Sequence of chain 1.A:
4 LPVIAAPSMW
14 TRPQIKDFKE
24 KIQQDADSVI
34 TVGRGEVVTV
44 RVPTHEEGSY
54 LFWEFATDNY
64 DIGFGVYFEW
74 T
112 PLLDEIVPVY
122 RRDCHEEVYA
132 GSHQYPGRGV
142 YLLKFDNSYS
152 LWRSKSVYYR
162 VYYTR

Binding-site contacts:
Ligand atom C4 contacts residue ASP64 of chain 1.A at 4.1 Å.
Ligand atom O3 contacts residue LYS156 of chain 1.A at 3.9 Å.
Ligand atom O2 contacts residue LYS156 of chain 1.A at 2.8 Å (salt-bridge).
Ligand atom O2 contacts residue TYR150 of chain 1.A at 3.4 Å.
Ligand atom O2 contacts residue SER151 of chain 1.A at 3.6 Å.
Ligand atom O3 contacts residue TYR150 of chain 1.A at 4.2 Å.
Ligand atom C2 contacts residue ARG154 of chain 1.A at 4.5 Å.
Ligand atom O1 contacts residue SER151 of chain 1.A at 3.6 Å (h-bond).
Ligand atom C3 contacts residue LYS156 of chain 1.A at 4.5 Å.
Ligand atom O4 contacts residue ARG122 of chain 1.A at 3.4 Å (salt-bridge).
Ligand atom C4 contacts residue TYR63 of chain 1.A at 4.5 Å (hydrophobic).
Ligand atom C2 contacts residue TYR63 of chain 1.A at 4.4 Å (hydrophobic).
Ligand atom C2 contacts residue LYS156 of chain 1.A at 4.0 Å.
Ligand atom O4 contacts residue ASP64 of chain 1.A at 4.0 Å.
Ligand atom O1 contacts residue ARG154 of chain 1.A at 3.8 Å.
Ligand atom C2 contacts residue ASP64 of chain 1.A at 4.2 Å.
Ligand atom C3 contacts residue ASP64 of chain 1.A at 3.2 Å.
Ligand atom O3 contacts residue ARG122 of chain 1.A at 4.3 Å.
Ligand atom O2 contacts residue ASP64 of chain 1.A at 4.0 Å.
Ligand atom O3 contacts residue ASP64 of chain 1.A at 2.1 Å (salt-bridge).
Ligand atom O3 contacts residue TYR63 of chain 1.A at 3.8 Å.
Ligand atom C4 contacts residue ARG122 of chain 1.A at 4.1 Å.
Ligand atom O6 contacts residue TYR63 of chain 1.A at 4.3 Å.
Ligand atom C3 contacts residue TYR150 of chain 1.A at 4.2 Å (hydrophobic).
Ligand atom C2 contacts residue TYR150 of chain 1.A at 4.2 Å (hydrophobic).
Ligand atom O2 contacts residue ASN148 of chain 1.A at 4.4 Å.
Ligand atom C3 contacts residue ARG122 of chain 1.A at 3.7 Å.

A small-molecule ligand and the protein it binds are described below.
Small molecule (SMILES): OC[C@H]1O[C@@H](O)[C@H](O)[C@@H](O)[C@@H]1O